Binding-site contacts:
Ligand atom O7 contacts residue HIS167 of chain 1.A at 3.8 Å.
Ligand atom O3 contacts residue TRP168 of chain 1.A at 3.5 Å (h-bond).
Ligand atom O3 contacts residue ASP28 of chain 1.B at 4.3 Å.
Ligand atom C7 contacts residue GLU166 of chain 1.A at 4.2 Å.
Ligand atom C3 contacts residue ASN118 of chain 1.A at 3.8 Å.
Ligand atom C8 contacts residue HIS167 of chain 1.A at 4.3 Å.
Ligand atom C4 contacts residue ASN118 of chain 1.A at 4.2 Å.
Ligand atom C5 contacts residue ASN118 of chain 1.A at 3.7 Å.
Ligand atom O7 contacts residue VAL116 of chain 1.A at 4.1 Å.
Ligand atom C7 contacts residue TRP168 of chain 1.A at 3.5 Å (hydrophobic).
Ligand atom C8 contacts residue GLU166 of chain 1.A at 3.6 Å.
Ligand atom C8 contacts residue TRP168 of chain 1.A at 4.2 Å (hydrophobic).
Ligand atom O5 contacts residue ASN118 of chain 1.A at 2.4 Å (h-bond).
Ligand atom C2 contacts residue ASN118 of chain 1.A at 2.4 Å.
Ligand atom C1 contacts residue GLU166 of chain 1.A at 4.4 Å.
Ligand atom C1 contacts residue ASN118 of chain 1.A at 1.4 Å.
Ligand atom C7 contacts residue ASN118 of chain 1.A at 3.4 Å.
Ligand atom O7 contacts residue TRP168 of chain 1.A at 3.4 Å (h-bond).
Ligand atom N2 contacts residue ASN118 of chain 1.A at 2.9 Å (h-bond).
Ligand atom O7 contacts residue GLU166 of chain 1.A at 3.6 Å.
Ligand atom N2 contacts residue TRP168 of chain 1.A at 3.8 Å.
Ligand atom O7 contacts residue ASN118 of chain 1.A at 4.3 Å.
Ligand atom C8 contacts residue ASN118 of chain 1.A at 3.5 Å.

A protein and the small-molecule ligand that binds it are described below.
Small molecule (SMILES): CC(=O)N[C@@H]1[C@@H](O)[C@H](O)[C@@H](CO)O[C@H]1O

Sequence of chain 1.A:
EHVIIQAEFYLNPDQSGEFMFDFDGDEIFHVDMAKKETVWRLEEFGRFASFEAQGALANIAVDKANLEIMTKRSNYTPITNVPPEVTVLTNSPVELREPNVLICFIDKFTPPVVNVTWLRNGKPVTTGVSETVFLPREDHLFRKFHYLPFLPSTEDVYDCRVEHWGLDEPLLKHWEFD

Sequence of chain 1.B:
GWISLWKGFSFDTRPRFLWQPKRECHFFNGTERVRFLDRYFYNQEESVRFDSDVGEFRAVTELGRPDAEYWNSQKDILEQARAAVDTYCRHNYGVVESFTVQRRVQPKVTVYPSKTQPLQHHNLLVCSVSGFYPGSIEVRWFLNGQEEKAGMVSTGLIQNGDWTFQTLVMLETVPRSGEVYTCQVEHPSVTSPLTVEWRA